Binding-site contacts:
Ligand atom N2 contacts residue GLY204 of chain 1.A at 3.3 Å.
Ligand atom N2 contacts residue SER172 of chain 1.A at 2.9 Å (h-bond).
Ligand atom C14 contacts residue SER192 of chain 1.A at 3.4 Å.
Ligand atom C7 contacts residue SER172 of chain 1.A at 3.8 Å.
Ligand atom N1 contacts residue GLY194 of chain 1.A at 3.9 Å.
Ligand atom C2 contacts residue TRP193 of chain 1.A at 3.8 Å (hydrophobic).
Ligand atom C20 contacts residue TRP193 of chain 1.A at 3.6 Å (hydrophobic).
Ligand atom C22 contacts residue ASN79 of chain 1.A at 3.6 Å.
Ligand atom N1 contacts residue ASP171 of chain 1.A at 2.6 Å (salt-bridge).
Ligand atom N contacts residue SO41 of chain 1.C at 3.3 Å (h-bond).
Ligand atom C6 contacts residue SER177 of chain 1.A at 3.7 Å.
Ligand atom C3 contacts residue GLY194 of chain 1.A at 3.6 Å.
Ligand atom C15 contacts residue TRP193 of chain 1.A at 3.6 Å (hydrophobic).
Ligand atom C22 contacts residue GLN155 of chain 1.A at 3.5 Å.
Ligand atom C2 contacts residue SER172 of chain 1.A at 3.8 Å.
Ligand atom C6 contacts residue CYS173 of chain 1.A at 3.9 Å (hydrophobic).
Ligand atom N5 contacts residue GLN155 of chain 1.A at 3.7 Å.
Ligand atom C14 contacts residue HIS40 of chain 1.A at 3.0 Å.
Ligand atom C10 contacts residue LEU81 of chain 1.A at 3.2 Å (hydrophobic).
Ligand atom C13 contacts residue GLY194 of chain 1.A at 3.3 Å.
Ligand atom C7A contacts residue GLY194 of chain 1.A at 3.8 Å.
Ligand atom N contacts residue SER177 of chain 1.A at 3.3 Å (h-bond).
Ligand atom C3A contacts residue TRP193 of chain 1.A at 3.5 Å (hydrophobic).
Ligand atom N5 contacts residue ASN79 of chain 1.A at 3.9 Å.
Ligand atom C1 contacts residue SER172 of chain 1.A at 3.3 Å.
Ligand atom C19 contacts residue TRP193 of chain 1.A at 3.6 Å (hydrophobic).
Ligand atom N1 contacts residue GLY196 of chain 1.A at 3.0 Å (h-bond).
Ligand atom N1 contacts residue SER172 of chain 1.A at 3.5 Å (h-bond).
Ligand atom C2 contacts residue GLY194 of chain 1.A at 3.8 Å.
Ligand atom N2 contacts residue ASP171 of chain 1.A at 2.9 Å (salt-bridge).
Ligand atom C21 contacts residue GLN155 of chain 1.A at 3.7 Å.
Ligand atom C20 contacts residue THR80 of chain 1.A at 3.8 Å.
Ligand atom C10 contacts residue TRP193 of chain 1.A at 3.5 Å (hydrophobic).
Ligand atom C6 contacts residue SER192 of chain 1.A at 3.8 Å.
Ligand atom C21 contacts residue THR80 of chain 1.A at 3.8 Å.
Ligand atom C14 contacts residue SO41 of chain 1.C at 3.2 Å.
Ligand atom C1 contacts residue ASP171 of chain 1.A at 3.5 Å.
Ligand atom C3 contacts residue GLY196 of chain 1.A at 3.3 Å.
Ligand atom C15 contacts residue GLY194 of chain 1.A at 3.6 Å.
Ligand atom C contacts residue SO41 of chain 1.C at 3.0 Å.

The small molecule below binds the protein below.
Small molecule (SMILES): [H]/N=C(\N)c1ccc(NCc2nc3cc(C4(/C(=N\OCC(=O)OCC)c5ccccn5)CC4)ccc3n2C)cc1

Sequence of chain 1.A:
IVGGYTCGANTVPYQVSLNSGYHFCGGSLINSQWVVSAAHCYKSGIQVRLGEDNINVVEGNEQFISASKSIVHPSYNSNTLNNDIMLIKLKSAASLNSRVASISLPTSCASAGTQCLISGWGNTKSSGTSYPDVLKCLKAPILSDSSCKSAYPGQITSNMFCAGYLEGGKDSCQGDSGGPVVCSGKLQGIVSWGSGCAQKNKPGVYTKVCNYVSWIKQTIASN